A protein and the small-molecule ligand that binds it are described below.
Small molecule (SMILES): CC(C)OC(=O)CCC(=O)n1ccc2ccccc21

Binding-site contacts:
Ligand atom C15 contacts residue PHE242 of chain 1.A at 4.0 Å (hydrophobic).
Ligand atom C04 contacts residue SER155 of chain 1.A at 1.4 Å.
Ligand atom C18 contacts residue PHE191 of chain 1.A at 3.3 Å (hydrophobic).
Ligand atom C14 contacts residue PHE191 of chain 1.A at 3.6 Å (hydrophobic).
Ligand atom C17 contacts residue THR159 of chain 1.A at 3.8 Å.
Ligand atom C06 contacts residue SER155 of chain 1.A at 2.4 Å.
Ligand atom C18 contacts residue TYR52 of chain 1.A at 3.8 Å (hydrophobic).
Ligand atom C16 contacts residue PHE191 of chain 1.A at 4.0 Å (hydrophobic).
Ligand atom C16 contacts residue VAL110 of chain 1.A at 4.0 Å (hydrophobic).
Ligand atom N10 contacts residue TYR52 of chain 1.A at 4.0 Å.
Ligand atom O05 contacts residue GLY50 of chain 1.A at 2.9 Å (h-bond).
Ligand atom C04 contacts residue TRP51 of chain 1.A at 3.8 Å (hydrophobic).
Ligand atom C17 contacts residue PHE191 of chain 1.A at 3.5 Å (hydrophobic).
Ligand atom O05 contacts residue SER155 of chain 1.A at 2.3 Å (h-bond).
Ligand atom C17 contacts residue TYR52 of chain 1.A at 4.0 Å (hydrophobic).
Ligand atom C07 contacts residue PHE191 of chain 1.A at 4.0 Å (hydrophobic).
Ligand atom C11 contacts residue TRP51 of chain 1.A at 3.8 Å (hydrophobic).
Ligand atom C15 contacts residue PHE191 of chain 1.A at 3.9 Å (hydrophobic).
Ligand atom C04 contacts residue HIS312 of chain 1.A at 4.0 Å.
Ligand atom C15 contacts residue ILE214 of chain 1.A at 4.0 Å (hydrophobic).
Ligand atom O09 contacts residue ALA156 of chain 1.A at 3.2 Å (h-bond).
Ligand atom C16 contacts residue THR159 of chain 1.A at 3.6 Å.
Ligand atom O05 contacts residue GLY49 of chain 1.A at 4.0 Å.
Ligand atom C04 contacts residue ALA156 of chain 1.A at 3.2 Å (hydrophobic).
Ligand atom C06 contacts residue TRP51 of chain 1.A at 3.4 Å (hydrophobic).
Ligand atom C07 contacts residue SER155 of chain 1.A at 3.0 Å.
Ligand atom C07 contacts residue TRP51 of chain 1.A at 3.7 Å (hydrophobic).
Ligand atom C08 contacts residue SER155 of chain 1.A at 3.5 Å.
Ligand atom C08 contacts residue PHE191 of chain 1.A at 3.7 Å (hydrophobic).
Ligand atom O09 contacts residue PHE191 of chain 1.A at 4.1 Å.
Ligand atom O05 contacts residue ALA156 of chain 1.A at 3.0 Å (h-bond).
Ligand atom O05 contacts residue TRP51 of chain 1.A at 2.9 Å (h-bond).
Ligand atom C04 contacts residue GLY50 of chain 1.A at 4.1 Å.
Ligand atom C07 contacts residue ALA265 of chain 1.A at 3.5 Å (hydrophobic).
Ligand atom C06 contacts residue HIS312 of chain 1.A at 4.0 Å.
Ligand atom N10 contacts residue PHE191 of chain 1.A at 3.4 Å.
Ligand atom C13 contacts residue PHE191 of chain 1.A at 3.4 Å (hydrophobic).
Ligand atom C12 contacts residue PHE191 of chain 1.A at 3.9 Å (hydrophobic).
Ligand atom C11 contacts residue PHE191 of chain 1.A at 3.6 Å (hydrophobic).
Ligand atom O09 contacts residue SER155 of chain 1.A at 3.4 Å (h-bond).

Sequence of chain 1.A:
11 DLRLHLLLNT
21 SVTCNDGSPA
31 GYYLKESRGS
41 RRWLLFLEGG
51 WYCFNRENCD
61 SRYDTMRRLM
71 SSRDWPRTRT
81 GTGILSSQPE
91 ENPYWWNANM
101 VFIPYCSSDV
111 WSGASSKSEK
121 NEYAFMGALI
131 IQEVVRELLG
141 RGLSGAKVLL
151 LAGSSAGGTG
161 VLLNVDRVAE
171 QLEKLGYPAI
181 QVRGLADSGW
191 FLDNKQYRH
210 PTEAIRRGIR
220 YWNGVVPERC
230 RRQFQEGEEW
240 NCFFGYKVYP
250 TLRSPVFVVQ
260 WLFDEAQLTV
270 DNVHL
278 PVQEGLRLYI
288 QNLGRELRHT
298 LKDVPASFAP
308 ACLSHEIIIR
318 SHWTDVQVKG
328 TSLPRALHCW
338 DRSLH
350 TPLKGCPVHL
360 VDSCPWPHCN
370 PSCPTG